Sequence of chain 1.A:
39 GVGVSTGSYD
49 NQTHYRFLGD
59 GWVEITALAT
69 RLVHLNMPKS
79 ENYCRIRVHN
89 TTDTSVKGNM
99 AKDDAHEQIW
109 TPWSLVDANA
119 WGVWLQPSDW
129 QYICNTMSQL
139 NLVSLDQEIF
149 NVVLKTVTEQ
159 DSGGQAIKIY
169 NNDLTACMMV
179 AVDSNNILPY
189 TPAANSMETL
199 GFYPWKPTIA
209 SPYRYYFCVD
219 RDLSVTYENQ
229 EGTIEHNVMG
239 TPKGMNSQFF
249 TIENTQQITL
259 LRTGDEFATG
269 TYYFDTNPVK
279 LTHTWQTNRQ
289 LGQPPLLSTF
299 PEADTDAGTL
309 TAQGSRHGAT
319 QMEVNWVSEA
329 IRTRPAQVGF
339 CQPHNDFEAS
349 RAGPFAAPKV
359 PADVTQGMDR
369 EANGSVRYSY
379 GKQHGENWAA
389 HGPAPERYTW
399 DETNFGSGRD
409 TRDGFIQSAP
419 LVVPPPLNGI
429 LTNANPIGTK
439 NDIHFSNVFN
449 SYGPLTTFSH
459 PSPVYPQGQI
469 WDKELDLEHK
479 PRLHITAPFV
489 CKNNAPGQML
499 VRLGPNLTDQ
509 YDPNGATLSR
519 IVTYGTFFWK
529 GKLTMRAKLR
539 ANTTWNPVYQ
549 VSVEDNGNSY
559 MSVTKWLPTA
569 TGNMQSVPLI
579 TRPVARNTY

Binding-site contacts:
Ligand atom C5 contacts residue TRP60 of chain 1.A at 3.8 Å (hydrophobic).
Ligand atom O4' contacts residue TRP60 of chain 1.A at 4.2 Å.
Ligand atom O5' contacts residue PRO276 of chain 1.A at 2.8 Å.
Ligand atom OP2 contacts residue ASN139 of chain 1.A at 3.3 Å (h-bond).
Ligand atom N6 contacts residue ASP58 of chain 1.A at 4.3 Å.
Ligand atom C4' contacts residue PRO276 of chain 1.A at 3.7 Å (hydrophobic).
Ligand atom N6 contacts residue TRP60 of chain 1.A at 3.0 Å.
Ligand atom OP1 contacts residue ASN139 of chain 1.A at 3.1 Å (h-bond).
Ligand atom N9 contacts residue TRP60 of chain 1.A at 3.8 Å.
Ligand atom C2' contacts residue GLN137 of chain 1.A at 2.9 Å.
Ligand atom OP1 contacts residue ASN275 of chain 1.A at 4.5 Å.
Ligand atom C8 contacts residue TRP60 of chain 1.A at 4.4 Å (hydrophobic).
Ligand atom O5' contacts residue TRP60 of chain 1.A at 3.8 Å.
Ligand atom C2' contacts residue TRP60 of chain 1.A at 4.1 Å (hydrophobic).
Ligand atom C3' contacts residue PRO276 of chain 1.A at 3.2 Å (hydrophobic).
Ligand atom P contacts residue ASN139 of chain 1.A at 3.7 Å.
Ligand atom C1' contacts residue TRP60 of chain 1.A at 3.5 Å (hydrophobic).
Ligand atom C5' contacts residue PRO276 of chain 1.A at 3.7 Å (hydrophobic).
Ligand atom OP1 contacts residue GLN137 of chain 1.A at 4.4 Å.
Ligand atom C4' contacts residue GLN137 of chain 1.A at 4.1 Å.
Ligand atom C1' contacts residue GLN137 of chain 1.A at 4.0 Å.
Ligand atom C3' contacts residue GLN137 of chain 1.A at 2.6 Å.
Ligand atom O3' contacts residue TRP60 of chain 1.A at 4.4 Å.
Ligand atom O5' contacts residue GLN137 of chain 1.A at 4.3 Å.
Ligand atom OP1 contacts residue PRO276 of chain 1.A at 3.1 Å.
Ligand atom OP2 contacts residue TRP60 of chain 1.A at 4.4 Å.
Ligand atom C6 contacts residue TRP60 of chain 1.A at 3.4 Å (hydrophobic).
Ligand atom OP2 contacts residue GLN137 of chain 1.A at 3.8 Å.
Ligand atom C4 contacts residue TRP60 of chain 1.A at 3.5 Å (hydrophobic).
Ligand atom N6 contacts residue GLY57 of chain 1.A at 3.7 Å.
Ligand atom OP2 contacts residue PRO276 of chain 1.A at 3.9 Å.
Ligand atom N7 contacts residue TRP60 of chain 1.A at 3.9 Å.
Ligand atom O3' contacts residue PRO276 of chain 1.A at 3.4 Å.
Ligand atom N3 contacts residue TRP60 of chain 1.A at 3.0 Å.
Ligand atom N1 contacts residue TRP60 of chain 1.A at 3.5 Å.
Ligand atom C2 contacts residue TRP60 of chain 1.A at 3.4 Å (hydrophobic).
Ligand atom P contacts residue GLN137 of chain 1.A at 3.5 Å.
Ligand atom P contacts residue PRO276 of chain 1.A at 3.8 Å.
Ligand atom OP2 contacts residue ARG534 of chain 1.A at 3.6 Å.
Ligand atom O3' contacts residue GLN137 of chain 1.A at 2.1 Å (h-bond).

This protein binds this small molecule.
Small molecule (SMILES): N=c1ccn([C@H]2C[C@H](O[P](=O)(O)OC[C@H]3O[C@@H](n4cnc5c(N)ncnc54)C[C@@H]3O[P](=O)(O)OC[C@H]3O[C@@H](n4cnc5c(N)ncnc54)C[C@@H]3O[P](=O)(O)OC[C@H]3O[C@@H](n4cnc5c(N)ncnc54)C[C@@H]3O)[C@@H](COP(=O)=O)O2)c(=O)[nH]1